Binding-site contacts:
Ligand atom C3 contacts residue ASN107 of chain 1.B at 3.8 Å.
Ligand atom C6 contacts residue ASP44 of chain 1.B at 3.3 Å.
Ligand atom C5 contacts residue ASN107 of chain 1.B at 3.7 Å.
Ligand atom C2 contacts residue ASN107 of chain 1.B at 2.5 Å.
Ligand atom C7 contacts residue ASP111 of chain 1.B at 4.1 Å.
Ligand atom C3 contacts residue ASP111 of chain 1.B at 4.2 Å.
Ligand atom O6 contacts residue ASP44 of chain 1.B at 3.4 Å (salt-bridge).
Ligand atom N2 contacts residue ASP111 of chain 1.B at 3.2 Å (salt-bridge).
Ligand atom O7 contacts residue ASN107 of chain 1.B at 3.3 Å (h-bond).
Ligand atom C8 contacts residue ASP111 of chain 1.B at 4.2 Å.
Ligand atom O5 contacts residue ASN107 of chain 1.B at 2.4 Å (h-bond).
Ligand atom C1 contacts residue ASP111 of chain 1.B at 3.7 Å.
Ligand atom C2 contacts residue ASP111 of chain 1.B at 3.9 Å.
Ligand atom C8 contacts residue GLN110 of chain 1.B at 4.0 Å.
Ligand atom C1 contacts residue ASN107 of chain 1.B at 1.4 Å.
Ligand atom C8 contacts residue ASN107 of chain 1.B at 4.4 Å.
Ligand atom O5 contacts residue GLN40 of chain 1.B at 3.8 Å.
Ligand atom O5 contacts residue ASP111 of chain 1.B at 4.5 Å.
Ligand atom C7 contacts residue ASN107 of chain 1.B at 3.2 Å.
Ligand atom C4 contacts residue ASN107 of chain 1.B at 4.3 Å.
Ligand atom N2 contacts residue ASN107 of chain 1.B at 2.9 Å (h-bond).

A small-molecule ligand and the protein it binds are described below.
Small molecule (SMILES): CC(=O)N[C@@H]1[C@@H](O)[C@H](O)[C@@H](CO)O[C@H]1O

Sequence of chain 1.B:
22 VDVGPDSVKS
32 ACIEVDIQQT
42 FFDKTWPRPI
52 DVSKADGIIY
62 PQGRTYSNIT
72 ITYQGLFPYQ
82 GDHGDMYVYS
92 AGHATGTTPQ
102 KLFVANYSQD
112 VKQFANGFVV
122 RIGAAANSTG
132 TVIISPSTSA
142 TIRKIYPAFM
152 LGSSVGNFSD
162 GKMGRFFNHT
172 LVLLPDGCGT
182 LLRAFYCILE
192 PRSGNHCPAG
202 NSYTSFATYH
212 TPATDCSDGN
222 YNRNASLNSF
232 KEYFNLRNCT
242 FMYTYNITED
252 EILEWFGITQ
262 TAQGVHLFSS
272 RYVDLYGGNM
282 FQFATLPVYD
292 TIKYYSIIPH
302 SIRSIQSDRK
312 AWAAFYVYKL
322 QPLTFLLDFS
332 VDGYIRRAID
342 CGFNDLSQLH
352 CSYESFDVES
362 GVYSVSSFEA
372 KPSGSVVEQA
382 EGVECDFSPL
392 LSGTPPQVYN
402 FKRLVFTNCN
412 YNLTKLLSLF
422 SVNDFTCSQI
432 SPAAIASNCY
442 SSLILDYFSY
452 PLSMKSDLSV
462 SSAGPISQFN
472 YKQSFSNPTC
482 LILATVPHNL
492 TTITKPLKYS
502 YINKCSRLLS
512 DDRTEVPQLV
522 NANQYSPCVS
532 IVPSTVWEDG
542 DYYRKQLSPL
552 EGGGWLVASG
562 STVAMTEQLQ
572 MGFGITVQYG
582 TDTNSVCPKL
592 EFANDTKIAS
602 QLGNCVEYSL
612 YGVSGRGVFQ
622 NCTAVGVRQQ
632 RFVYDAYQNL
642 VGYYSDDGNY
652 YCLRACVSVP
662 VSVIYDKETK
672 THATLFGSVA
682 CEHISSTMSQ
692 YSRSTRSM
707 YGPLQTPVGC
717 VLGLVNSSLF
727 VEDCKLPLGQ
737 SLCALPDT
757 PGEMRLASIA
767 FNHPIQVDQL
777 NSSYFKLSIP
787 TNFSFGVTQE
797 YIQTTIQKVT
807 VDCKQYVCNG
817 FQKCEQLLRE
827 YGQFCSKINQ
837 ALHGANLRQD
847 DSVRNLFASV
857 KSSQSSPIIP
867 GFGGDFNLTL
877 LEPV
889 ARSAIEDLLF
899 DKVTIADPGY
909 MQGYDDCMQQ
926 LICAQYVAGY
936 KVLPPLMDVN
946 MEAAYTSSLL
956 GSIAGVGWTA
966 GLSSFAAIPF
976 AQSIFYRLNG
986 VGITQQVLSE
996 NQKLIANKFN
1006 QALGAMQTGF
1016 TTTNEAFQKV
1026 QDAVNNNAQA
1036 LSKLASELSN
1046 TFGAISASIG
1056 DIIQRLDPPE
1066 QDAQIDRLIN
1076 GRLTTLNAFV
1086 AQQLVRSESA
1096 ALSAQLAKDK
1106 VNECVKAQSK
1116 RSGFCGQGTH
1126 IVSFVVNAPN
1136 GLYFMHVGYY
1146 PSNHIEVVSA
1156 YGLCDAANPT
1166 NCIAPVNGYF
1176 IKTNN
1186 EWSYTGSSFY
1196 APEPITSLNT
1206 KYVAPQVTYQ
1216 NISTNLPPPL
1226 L